Binding-site contacts:
Ligand atom C1 contacts residue LEU509 of chain 1.A at 4.2 Å (hydrophobic).
Ligand atom C7 contacts residue ASN510 of chain 1.A at 3.3 Å.
Ligand atom N2 contacts residue ASN510 of chain 1.A at 2.7 Å (h-bond).
Ligand atom C1 contacts residue ASN510 of chain 1.A at 1.4 Å.
Ligand atom O5 contacts residue LEU509 of chain 1.A at 3.6 Å.
Ligand atom O4 contacts residue SER428 of chain 1.A at 4.0 Å.
Ligand atom O6 contacts residue PRO430 of chain 1.A at 4.5 Å.
Ligand atom C3 contacts residue ASN510 of chain 1.A at 3.7 Å.
Ligand atom C4 contacts residue ASN510 of chain 1.A at 4.2 Å.
Ligand atom C5 contacts residue ASN510 of chain 1.A at 3.7 Å.
Ligand atom C6 contacts residue GLU564 of chain 1.A at 3.5 Å.
Ligand atom C6 contacts residue PRO430 of chain 1.A at 4.1 Å (hydrophobic).
Ligand atom C2 contacts residue ASN510 of chain 1.A at 2.3 Å.
Ligand atom O6 contacts residue SER428 of chain 1.A at 4.1 Å.
Ligand atom O6 contacts residue GLU564 of chain 1.A at 2.7 Å (salt-bridge).
Ligand atom C6 contacts residue SER428 of chain 1.A at 3.3 Å.
Ligand atom O5 contacts residue ASN510 of chain 1.A at 2.4 Å (h-bond).
Ligand atom O7 contacts residue ASN510 of chain 1.A at 4.2 Å.
Ligand atom O6 contacts residue LEU509 of chain 1.A at 3.7 Å.
Ligand atom C8 contacts residue ASN510 of chain 1.A at 3.7 Å.

This protein binds this small molecule.
Small molecule (SMILES): CC(=O)N[C@@H]1[C@@H](O)[C@H](O)[C@@H](CO)O[C@H]1O

Sequence of chain 1.A:
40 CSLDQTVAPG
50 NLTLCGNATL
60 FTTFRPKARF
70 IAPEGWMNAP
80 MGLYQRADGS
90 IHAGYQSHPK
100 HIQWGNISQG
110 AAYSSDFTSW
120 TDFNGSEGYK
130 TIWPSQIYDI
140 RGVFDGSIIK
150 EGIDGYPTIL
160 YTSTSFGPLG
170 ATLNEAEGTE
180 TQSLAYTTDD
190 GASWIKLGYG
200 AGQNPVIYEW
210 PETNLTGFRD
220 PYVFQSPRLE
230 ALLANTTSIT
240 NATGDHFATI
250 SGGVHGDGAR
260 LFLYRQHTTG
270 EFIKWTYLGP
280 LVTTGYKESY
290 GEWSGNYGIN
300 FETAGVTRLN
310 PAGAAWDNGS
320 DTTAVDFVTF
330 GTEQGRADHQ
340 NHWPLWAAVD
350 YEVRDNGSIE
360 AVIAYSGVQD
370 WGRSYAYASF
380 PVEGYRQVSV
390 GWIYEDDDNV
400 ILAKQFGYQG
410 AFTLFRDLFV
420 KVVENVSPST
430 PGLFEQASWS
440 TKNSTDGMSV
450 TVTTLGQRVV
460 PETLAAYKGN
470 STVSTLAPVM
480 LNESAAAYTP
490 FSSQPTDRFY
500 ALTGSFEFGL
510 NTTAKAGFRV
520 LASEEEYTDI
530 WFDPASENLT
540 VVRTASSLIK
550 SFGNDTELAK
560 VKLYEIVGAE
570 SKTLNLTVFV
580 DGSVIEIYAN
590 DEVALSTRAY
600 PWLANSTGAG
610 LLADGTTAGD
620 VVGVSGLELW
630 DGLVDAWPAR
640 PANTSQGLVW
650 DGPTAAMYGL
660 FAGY